This small molecule binds to this protein.
Small molecule (SMILES): CC(=O)N[C@H]1[C@@H](O)[C@H](O)[C@@H](COP(=O)(O)O)O[C@@H]1O

Sequence of chain 2.A:
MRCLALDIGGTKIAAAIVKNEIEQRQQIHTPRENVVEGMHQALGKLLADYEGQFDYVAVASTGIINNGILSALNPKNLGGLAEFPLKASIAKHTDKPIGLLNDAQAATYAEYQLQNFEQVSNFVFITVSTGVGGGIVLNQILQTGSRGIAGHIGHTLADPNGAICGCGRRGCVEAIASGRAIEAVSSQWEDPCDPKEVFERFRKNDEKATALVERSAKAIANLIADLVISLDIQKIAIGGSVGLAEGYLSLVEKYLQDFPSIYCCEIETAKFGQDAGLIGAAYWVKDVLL

Binding-site contacts:
Ligand atom O18 contacts residue THR130 of chain 2.A at 3.3 Å.
Ligand atom O4 contacts residue ASP103 of chain 2.A at 2.5 Å (salt-bridge).
Ligand atom C4 contacts residue ASP103 of chain 2.A at 3.5 Å.
Ligand atom P contacts residue SER129 of chain 2.A at 3.3 Å.
Ligand atom C8 contacts residue GLY63 of chain 2.A at 3.7 Å.
Ligand atom C6 contacts residue ASP103 of chain 2.A at 3.7 Å.
Ligand atom O3 contacts residue ASN102 of chain 2.A at 2.6 Å (h-bond).
Ligand atom O19 contacts residue SER129 of chain 2.A at 3.0 Å (h-bond).
Ligand atom O5 contacts residue GLU174 of chain 2.A at 3.5 Å (salt-bridge).
Ligand atom O17 contacts residue THR62 of chain 2.A at 3.4 Å (h-bond).
Ligand atom O18 contacts residue SER129 of chain 2.A at 2.6 Å (h-bond).
Ligand atom O18 contacts residue ADP1 of chain 2.B at 3.0 Å (h-bond).
Ligand atom N2 contacts residue GLY63 of chain 2.A at 3.2 Å (h-bond).
Ligand atom O18 contacts residue GLY131 of chain 2.A at 3.1 Å (h-bond).
Ligand atom O4 contacts residue ASN102 of chain 2.A at 3.2 Å (h-bond).
Ligand atom O19 contacts residue ADP1 of chain 2.B at 2.8 Å (h-bond).
Ligand atom O3 contacts residue GLY63 of chain 2.A at 3.0 Å (h-bond).
Ligand atom N2 contacts residue THR62 of chain 2.A at 2.8 Å (h-bond).
Ligand atom C4 contacts residue THR62 of chain 2.A at 3.4 Å.
Ligand atom O1 contacts residue HIS155 of chain 2.A at 2.8 Å (h-bond).
Ligand atom O6 contacts residue ASP103 of chain 2.A at 2.8 Å (salt-bridge).
Ligand atom O19 contacts residue ASP103 of chain 2.A at 3.1 Å (salt-bridge).
Ligand atom C7 contacts residue GLY63 of chain 2.A at 3.6 Å.
Ligand atom O3 contacts residue HIS152 of chain 2.A at 2.4 Å (h-bond).
Ligand atom C1 contacts residue ASN77 of chain 2.A at 3.6 Å.
Ligand atom P contacts residue ASP103 of chain 2.A at 3.3 Å.
Ligand atom O1 contacts residue VAL132 of chain 2.A at 3.5 Å (h-bond).
Ligand atom C3 contacts residue HIS152 of chain 2.A at 3.3 Å.
Ligand atom O5 contacts residue ASN77 of chain 2.A at 3.6 Å (h-bond).
Ligand atom O1 contacts residue GLU174 of chain 2.A at 2.8 Å (salt-bridge).
Ligand atom C7 contacts residue THR62 of chain 2.A at 3.6 Å.
Ligand atom O6 contacts residue THR62 of chain 2.A at 3.3 Å (h-bond).
Ligand atom O17 contacts residue GLY10 of chain 2.A at 3.4 Å (h-bond).
Ligand atom O17 contacts residue ASP103 of chain 2.A at 3.6 Å (salt-bridge).
Ligand atom P contacts residue ADP1 of chain 2.B at 3.0 Å.
Ligand atom O7 contacts residue ASN74 of chain 2.A at 2.8 Å (h-bond).
Ligand atom C8 contacts residue THR62 of chain 2.A at 3.4 Å.
Ligand atom O7 contacts residue LEU73 of chain 2.A at 3.1 Å (h-bond).
Ligand atom O17 contacts residue ADP1 of chain 2.B at 2.9 Å (h-bond).
Ligand atom C1 contacts residue GLU174 of chain 2.A at 3.4 Å.